A protein and the small-molecule ligand that binds it are described below.
Small molecule (SMILES): CC(=O)N[C@H]1[C@H](O[C@@H]2[C@H](O[C@]3(C(=O)O)C[C@H](O)[C@@H](NC(C)=O)[C@H]([C@H](O)[C@H](O)CO)O3)[C@@H](O)[C@H](O[C@H]3[C@H](O)[C@@H](O)[C@H](O)O[C@@H]3CO)O[C@@H]2CO)O[C@H](CO)[C@H](O)[C@@H]1O[C@@H]1O[C@H](CO)[C@H](O)[C@H](O)[C@H]1O

Binding-site contacts:
Ligand atom O6 contacts residue TRP88 of chain 1.C at 3.9 Å.
Ligand atom C3 contacts residue TRP88 of chain 1.C at 3.8 Å (hydrophobic).
Ligand atom O9 contacts residue GLN56 of chain 1.C at 3.1 Å (h-bond).
Ligand atom C4 contacts residue GLN56 of chain 1.C at 3.8 Å.
Ligand atom C5 contacts residue GLN56 of chain 1.C at 4.0 Å.
Ligand atom O4 contacts residue GLN56 of chain 1.C at 3.3 Å.
Ligand atom C4 contacts residue GLU51 of chain 1.C at 3.9 Å.
Ligand atom O2 contacts residue HIS13 of chain 1.C at 3.8 Å.
Ligand atom O6 contacts residue GLN56 of chain 1.C at 3.5 Å (h-bond).
Ligand atom O4 contacts residue LYS91 of chain 1.C at 2.7 Å (salt-bridge).
Ligand atom C8 contacts residue HIS13 of chain 1.C at 3.9 Å.
Ligand atom O4 contacts residue GLN56 of chain 1.C at 3.6 Å.
Ligand atom C6 contacts residue TRP88 of chain 1.C at 3.8 Å (hydrophobic).
Ligand atom C9 contacts residue ARG33 of chain 1.D at 3.3 Å.
Ligand atom C4 contacts residue LYS91 of chain 1.C at 3.6 Å.
Ligand atom C6 contacts residue GLN61 of chain 1.C at 3.8 Å.
Ligand atom O1B contacts residue HIS13 of chain 1.C at 2.9 Å (h-bond).
Ligand atom C6 contacts residue GLN56 of chain 1.C at 3.6 Å.
Ligand atom O9 contacts residue ARG33 of chain 1.D at 3.8 Å.
Ligand atom C11 contacts residue ARG33 of chain 1.D at 3.5 Å.
Ligand atom O6 contacts residue ARG33 of chain 1.D at 3.6 Å.
Ligand atom C2 contacts residue ASN90 of chain 1.C at 3.9 Å.
Ligand atom C2 contacts residue LYS91 of chain 1.C at 3.9 Å.
Ligand atom C1 contacts residue HIS13 of chain 1.C at 3.8 Å.
Ligand atom O6 contacts residue GLN61 of chain 1.C at 3.0 Å (h-bond).
Ligand atom O1B contacts residue TYR12 of chain 1.C at 3.8 Å.
Ligand atom C6 contacts residue HIS57 of chain 1.C at 3.7 Å.
Ligand atom O9 contacts residue GLN61 of chain 1.C at 3.9 Å.
Ligand atom C3 contacts residue LYS91 of chain 1.C at 3.5 Å.
Ligand atom O5 contacts residue GLN56 of chain 1.C at 3.6 Å.
Ligand atom O3 contacts residue ASN90 of chain 1.C at 3.2 Å (h-bond).
Ligand atom O10 contacts residue LYS34 of chain 1.D at 3.3 Å (salt-bridge).
Ligand atom C5 contacts residue TRP88 of chain 1.C at 3.8 Å (hydrophobic).
Ligand atom O3 contacts residue TRP88 of chain 1.C at 3.8 Å.
Ligand atom C8 contacts residue ASN14 of chain 1.C at 3.7 Å.
Ligand atom C11 contacts residue LYS34 of chain 1.D at 3.6 Å.
Ligand atom O4 contacts residue GLU51 of chain 1.C at 2.9 Å (salt-bridge).
Ligand atom C4 contacts residue TRP88 of chain 1.C at 3.7 Å (hydrophobic).
Ligand atom O2 contacts residue ASN90 of chain 1.C at 2.9 Å (h-bond).
Ligand atom O3 contacts residue LYS91 of chain 1.C at 2.8 Å (salt-bridge).

Sequence of chain 1.D:
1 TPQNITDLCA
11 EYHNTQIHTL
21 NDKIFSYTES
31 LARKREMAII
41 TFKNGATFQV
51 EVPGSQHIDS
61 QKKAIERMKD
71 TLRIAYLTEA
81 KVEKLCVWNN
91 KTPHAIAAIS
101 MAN

Sequence of chain 1.C:
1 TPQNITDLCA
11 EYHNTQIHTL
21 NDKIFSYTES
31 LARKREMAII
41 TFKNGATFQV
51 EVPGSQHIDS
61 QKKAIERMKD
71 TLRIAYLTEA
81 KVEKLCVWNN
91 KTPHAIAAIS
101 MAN